Binding-site contacts:
Ligand atom N4 contacts residue TYR194 of chain 1.C at 2.9 Å (h-bond).
Ligand atom C4 contacts residue PHE117 of chain 1.C at 4.0 Å (hydrophobic).
Ligand atom C3 contacts residue TYR194 of chain 1.C at 3.6 Å (hydrophobic).
Ligand atom C6 contacts residue PRO230 of chain 1.C at 3.7 Å (hydrophobic).
Ligand atom N5 contacts residue PHE117 of chain 1.C at 3.8 Å.
Ligand atom C10 contacts residue LEU228 of chain 1.C at 3.8 Å (hydrophobic).
Ligand atom C10 contacts residue NAP1 of chain 1.J at 3.0 Å.
Ligand atom N3 contacts residue PHE117 of chain 1.C at 3.7 Å.
Ligand atom C1 contacts residue NAP1 of chain 1.J at 3.9 Å.
Ligand atom C2 contacts residue PHE117 of chain 1.C at 3.5 Å (hydrophobic).
Ligand atom C8 contacts residue PHE117 of chain 1.C at 3.4 Å (hydrophobic).
Ligand atom N4 contacts residue PHE117 of chain 1.C at 3.7 Å.
Ligand atom C6 contacts residue NAP1 of chain 1.J at 3.7 Å.
Ligand atom C3 contacts residue PHE117 of chain 1.C at 3.6 Å (hydrophobic).
Ligand atom C5 contacts residue PRO230 of chain 1.C at 3.9 Å (hydrophobic).
Ligand atom C10 contacts residue PRO230 of chain 1.C at 4.0 Å (hydrophobic).
Ligand atom N2 contacts residue PHE117 of chain 1.C at 3.7 Å.
Ligand atom N4 contacts residue ASP181 of chain 1.C at 3.6 Å.
Ligand atom N3 contacts residue TYR194 of chain 1.C at 3.5 Å (h-bond).
Ligand atom CL1 contacts residue VAL226 of chain 1.C at 3.7 Å.
Ligand atom CL1 contacts residue SER227 of chain 1.C at 3.8 Å.
Ligand atom C5 contacts residue NAP1 of chain 1.J at 3.3 Å.
Ligand atom N4 contacts residue NAP1 of chain 1.J at 3.6 Å.
Ligand atom C9 contacts residue PHE117 of chain 1.C at 2.9 Å (hydrophobic).
Ligand atom C7 contacts residue PRO230 of chain 1.C at 3.9 Å (hydrophobic).
Ligand atom C11 contacts residue PHE117 of chain 1.C at 3.1 Å (hydrophobic).
Ligand atom C11 contacts residue PRO230 of chain 1.C at 3.7 Å (hydrophobic).
Ligand atom C3 contacts residue NAP1 of chain 1.J at 4.0 Å.
Ligand atom C2 contacts residue NAP1 of chain 1.J at 3.4 Å.
Ligand atom N1 contacts residue NAP1 of chain 1.J at 2.9 Å (h-bond).
Ligand atom C1 contacts residue PHE117 of chain 1.C at 4.0 Å (hydrophobic).
Ligand atom CL1 contacts residue NAP1 of chain 1.J at 3.1 Å.
Ligand atom N3 contacts residue NAP1 of chain 1.J at 3.0 Å (h-bond).
Ligand atom C10 contacts residue ARG34 of chain 1.C at 3.2 Å.
Ligand atom CL1 contacts residue LEU229 of chain 1.C at 4.1 Å.
Ligand atom CL2 contacts residue TRP241 of chain 1.C at 3.6 Å.
Ligand atom N2 contacts residue NAP1 of chain 1.J at 3.1 Å (h-bond).
Ligand atom N2 contacts residue SER115 of chain 1.C at 3.0 Å (h-bond).
Ligand atom C2 contacts residue SER115 of chain 1.C at 4.0 Å.
Ligand atom N1 contacts residue PHE117 of chain 1.C at 3.9 Å.

This protein binds this small molecule.
Small molecule (SMILES): CC1(C)N=C(N)N=C(N)N1c1ccc(Cl)c(Cl)c1

Sequence of chain 1.C:
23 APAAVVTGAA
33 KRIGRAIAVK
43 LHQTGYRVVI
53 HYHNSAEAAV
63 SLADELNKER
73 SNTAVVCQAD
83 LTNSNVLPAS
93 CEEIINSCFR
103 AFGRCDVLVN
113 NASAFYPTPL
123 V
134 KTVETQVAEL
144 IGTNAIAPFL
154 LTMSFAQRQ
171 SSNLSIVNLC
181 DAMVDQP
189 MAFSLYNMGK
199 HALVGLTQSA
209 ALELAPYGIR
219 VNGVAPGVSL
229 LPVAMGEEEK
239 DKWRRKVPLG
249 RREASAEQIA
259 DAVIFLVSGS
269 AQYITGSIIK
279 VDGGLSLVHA